Sequence of chain 1.L:
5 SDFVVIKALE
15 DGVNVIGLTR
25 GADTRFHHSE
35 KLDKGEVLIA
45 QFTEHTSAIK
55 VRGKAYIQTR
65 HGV

Sequence of chain 2.F:
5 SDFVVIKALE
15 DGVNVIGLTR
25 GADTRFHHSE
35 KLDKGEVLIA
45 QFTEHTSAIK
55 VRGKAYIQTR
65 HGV

Binding-site contacts:
Ligand atom CB contacts residue THR50 of chain 2.F at 3.2 Å.
Ligand atom CD2 contacts residue HIS31 of chain 2.F at 4.2 Å.
Ligand atom CD1 contacts residue GLN45 of chain 2.F at 3.3 Å.
Ligand atom CH2 contacts residue VAL19 of chain 2.F at 3.6 Å (hydrophobic).
Ligand atom CZ3 contacts residue HIS32 of chain 2.F at 3.6 Å.
Ligand atom CG contacts residue THR50 of chain 2.F at 3.2 Å.
Ligand atom CD2 contacts residue THR50 of chain 2.F at 3.9 Å.
Ligand atom OXT contacts residue SER51 of chain 1.L at 2.6 Å (h-bond).
Ligand atom N contacts residue SER51 of chain 1.L at 3.7 Å.
Ligand atom CE2 contacts residue ALA44 of chain 2.F at 4.1 Å (hydrophobic).
Ligand atom CE3 contacts residue HIS32 of chain 2.F at 3.9 Å.
Ligand atom O contacts residue LEU22 of chain 1.L at 3.9 Å.
Ligand atom O contacts residue SER51 of chain 1.L at 2.9 Å (h-bond).
Ligand atom O contacts residue THR28 of chain 1.L at 3.4 Å.
Ligand atom O contacts residue THR23 of chain 1.L at 2.3 Å (h-bond).
Ligand atom N contacts residue THR23 of chain 1.L at 3.1 Å (h-bond).
Ligand atom CE3 contacts residue HIS31 of chain 2.F at 3.8 Å.
Ligand atom CA contacts residue THR47 of chain 2.F at 3.8 Å.
Ligand atom NE1 contacts residue ALA44 of chain 2.F at 3.8 Å.
Ligand atom CZ2 contacts residue VAL19 of chain 2.F at 3.9 Å (hydrophobic).
Ligand atom CA contacts residue THR23 of chain 1.L at 3.8 Å.
Ligand atom CZ2 contacts residue ILE53 of chain 2.F at 4.1 Å (hydrophobic).
Ligand atom CD1 contacts residue THR47 of chain 2.F at 3.9 Å.
Ligand atom CB contacts residue HIS31 of chain 2.F at 3.8 Å.
Ligand atom CH2 contacts residue GLY21 of chain 2.F at 4.0 Å.
Ligand atom CD1 contacts residue THR50 of chain 2.F at 3.5 Å.
Ligand atom C contacts residue SER51 of chain 1.L at 2.6 Å.
Ligand atom O contacts residue ARG24 of chain 1.L at 3.8 Å.
Ligand atom CE2 contacts residue THR50 of chain 2.F at 4.1 Å.
Ligand atom CZ3 contacts residue GLY21 of chain 2.F at 4.0 Å.
Ligand atom N contacts residue ARG24 of chain 1.L at 3.6 Å.
Ligand atom NE1 contacts residue GLN45 of chain 2.F at 3.2 Å (h-bond).
Ligand atom CZ2 contacts residue ALA44 of chain 2.F at 4.0 Å (hydrophobic).
Ligand atom CB contacts residue THR47 of chain 2.F at 4.1 Å.
Ligand atom N contacts residue GLY25 of chain 1.L at 2.9 Å (h-bond).
Ligand atom CA contacts residue SER51 of chain 1.L at 3.3 Å.
Ligand atom OXT contacts residue ALA52 of chain 1.L at 3.4 Å.
Ligand atom CB contacts residue THR28 of chain 1.L at 3.9 Å.
Ligand atom C contacts residue THR23 of chain 1.L at 3.2 Å.
Ligand atom NE1 contacts residue THR50 of chain 2.F at 3.8 Å.

This protein binds this small molecule.
Small molecule (SMILES): N[C@@H](Cc1c[nH]c2ccccc12)C(=O)O